Binding-site contacts:
Ligand atom C7 contacts residue ASN13 of chain 3.A at 3.8 Å.
Ligand atom C3 contacts residue ASN13 of chain 3.A at 3.8 Å.
Ligand atom C2 contacts residue ASN13 of chain 3.A at 2.5 Å.
Ligand atom C1 contacts residue ASN13 of chain 3.A at 1.4 Å.
Ligand atom O5 contacts residue ASN13 of chain 3.A at 2.4 Å (h-bond).
Ligand atom C4 contacts residue ASN13 of chain 3.A at 4.2 Å.
Ligand atom C8 contacts residue ASN13 of chain 3.A at 4.4 Å.
Ligand atom C5 contacts residue ASN13 of chain 3.A at 3.7 Å.
Ligand atom N2 contacts residue ASN13 of chain 3.A at 2.9 Å (h-bond).

Sequence of chain 3.A:
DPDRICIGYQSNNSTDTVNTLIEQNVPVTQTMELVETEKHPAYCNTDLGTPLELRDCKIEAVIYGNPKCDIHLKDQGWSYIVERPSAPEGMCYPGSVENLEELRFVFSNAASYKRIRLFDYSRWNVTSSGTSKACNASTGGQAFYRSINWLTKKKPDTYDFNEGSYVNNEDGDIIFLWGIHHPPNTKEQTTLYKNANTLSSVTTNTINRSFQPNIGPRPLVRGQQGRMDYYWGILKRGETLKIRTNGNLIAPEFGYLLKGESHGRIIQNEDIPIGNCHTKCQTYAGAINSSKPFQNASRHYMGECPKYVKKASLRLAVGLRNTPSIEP

This protein binds this small molecule.
Small molecule (SMILES): CC(=O)N[C@@H]1[C@@H](O)[C@H](O)[C@@H](CO)O[C@H]1O